The protein below binds the small molecule below.
Small molecule (SMILES): CC(=O)N[C@H]1[C@H](O[C@H]2[C@H](O)[C@@H](NC(C)=O)CO[C@@H]2CO)O[C@H](CO)[C@@H](O)[C@@H]1O[C@@H]1O[C@H](CS(=O)(=O)O)[C@@H](O)[C@H](O)[C@H]1O

Binding-site contacts:
Ligand atom C3 contacts residue ASN48 of chain 1.EB at 3.8 Å.
Ligand atom C4 contacts residue ASN48 of chain 1.EB at 4.2 Å.
Ligand atom C5 contacts residue THR50 of chain 1.EB at 3.8 Å.
Ligand atom O7 contacts residue TYR59 of chain 1.EB at 2.3 Å (h-bond).
Ligand atom C8 contacts residue TYR59 of chain 1.EB at 3.9 Å (hydrophobic).
Ligand atom N2 contacts residue ASN48 of chain 1.EB at 2.9 Å (h-bond).
Ligand atom C8 contacts residue PHE115 of chain 1.EB at 3.9 Å (hydrophobic).
Ligand atom C2 contacts residue ASN48 of chain 1.EB at 2.4 Å.
Ligand atom C8 contacts residue THR50 of chain 1.EB at 4.3 Å.
Ligand atom O7 contacts residue ASN48 of chain 1.EB at 3.7 Å.
Ligand atom N2 contacts residue TYR139 of chain 1.EB at 3.6 Å.
Ligand atom C5 contacts residue ASN48 of chain 1.EB at 3.7 Å.
Ligand atom C1 contacts residue THR50 of chain 1.EB at 4.4 Å.
Ligand atom C8 contacts residue SER54 of chain 1.EB at 3.1 Å.
Ligand atom C7 contacts residue SER54 of chain 1.EB at 4.4 Å.
Ligand atom O7 contacts residue THR57 of chain 1.EB at 3.8 Å.
Ligand atom O5 contacts residue THR50 of chain 1.EB at 3.8 Å.
Ligand atom C7 contacts residue SER55 of chain 1.EB at 4.3 Å.
Ligand atom C7 contacts residue TYR59 of chain 1.EB at 3.4 Å (hydrophobic).
Ligand atom C1 contacts residue ASN48 of chain 1.EB at 1.4 Å.
Ligand atom C7 contacts residue TYR139 of chain 1.EB at 3.8 Å (hydrophobic).
Ligand atom O1S6 contacts residue GLY53 of chain 1.EB at 4.0 Å.
Ligand atom C7 contacts residue THR57 of chain 1.EB at 4.0 Å.
Ligand atom C8 contacts residue TYR139 of chain 1.EB at 3.4 Å (hydrophobic).
Ligand atom C7 contacts residue ASN48 of chain 1.EB at 3.5 Å.
Ligand atom C8 contacts residue SER55 of chain 1.EB at 3.2 Å.
Ligand atom C6 contacts residue THR50 of chain 1.EB at 3.6 Å.
Ligand atom C8 contacts residue ARG56 of chain 1.EB at 4.3 Å.
Ligand atom O5 contacts residue ASN48 of chain 1.EB at 2.4 Å (h-bond).
Ligand atom C8 contacts residue THR57 of chain 1.EB at 3.9 Å.
Ligand atom O6 contacts residue THR50 of chain 1.EB at 4.4 Å.

Sequence of chain 1.EB:
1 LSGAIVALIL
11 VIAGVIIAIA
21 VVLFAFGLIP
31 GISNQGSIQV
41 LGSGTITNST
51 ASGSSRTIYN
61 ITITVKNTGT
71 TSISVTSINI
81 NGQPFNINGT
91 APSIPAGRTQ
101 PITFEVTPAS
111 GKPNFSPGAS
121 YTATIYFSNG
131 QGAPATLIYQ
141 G